Binding-site contacts:
Ligand atom C5 contacts residue GLN82 of chain 1.A at 4.2 Å.
Ligand atom C6 contacts residue ILE127 of chain 1.A at 4.5 Å (hydrophobic).
Ligand atom C6 contacts residue SER44 of chain 1.A at 4.4 Å.
Ligand atom C13 contacts residue TYR80 of chain 1.A at 3.6 Å (hydrophobic).
Ligand atom C11 contacts residue LYS116 of chain 1.A at 4.1 Å.
Ligand atom N2 contacts residue ASP41 of chain 1.A at 2.8 Å (salt-bridge).
Ligand atom N1 contacts residue ASP237 of chain 1.A at 2.6 Å (salt-bridge).
Ligand atom N2 contacts residue GLY239 of chain 1.A at 3.7 Å.
Ligand atom CL1 contacts residue TYR80 of chain 1.A at 3.4 Å.
Ligand atom C12 contacts residue PHE117 of chain 1.A at 3.6 Å (hydrophobic).
Ligand atom C1 contacts residue THR240 of chain 1.A at 3.8 Å.
Ligand atom C7 contacts residue ILE127 of chain 1.A at 3.8 Å (hydrophobic).
Ligand atom N2 contacts residue SER44 of chain 1.A at 4.4 Å.
Ligand atom CL1 contacts residue PHE117 of chain 1.A at 3.4 Å.
Ligand atom C13 contacts residue PHE117 of chain 1.A at 3.8 Å (hydrophobic).
Ligand atom CL1 contacts residue LYS84 of chain 1.A at 3.4 Å.
Ligand atom C12 contacts residue TYR80 of chain 1.A at 3.7 Å (hydrophobic).
Ligand atom C2 contacts residue GLY43 of chain 1.A at 4.2 Å.
Ligand atom N2 contacts residue ASP237 of chain 1.A at 3.1 Å (salt-bridge).
Ligand atom C2 contacts residue THR240 of chain 1.A at 4.4 Å.
Ligand atom C3 contacts residue ASP41 of chain 1.A at 4.2 Å.
Ligand atom N2 contacts residue GLY43 of chain 1.A at 3.8 Å.
Ligand atom C2 contacts residue ASP237 of chain 1.A at 3.5 Å.
Ligand atom C2 contacts residue GLY239 of chain 1.A at 4.4 Å.
Ligand atom C11 contacts residue GLN82 of chain 1.A at 4.2 Å.
Ligand atom C4 contacts residue TYR80 of chain 1.A at 3.7 Å (hydrophobic).
Ligand atom C1 contacts residue ASP237 of chain 1.A at 3.5 Å.
Ligand atom C6 contacts residue TYR80 of chain 1.A at 3.8 Å (hydrophobic).
Ligand atom C6 contacts residue ASP41 of chain 1.A at 3.5 Å.
Ligand atom C9 contacts residue GLY239 of chain 1.A at 4.3 Å.
Ligand atom C3 contacts residue TYR80 of chain 1.A at 4.4 Å (hydrophobic).
Ligand atom CL1 contacts residue TRP85 of chain 1.A at 4.4 Å.
Ligand atom CL1 contacts residue GLY83 of chain 1.A at 3.3 Å.
Ligand atom N1 contacts residue GLY43 of chain 1.A at 4.5 Å.
Ligand atom C11 contacts residue PHE117 of chain 1.A at 4.4 Å (hydrophobic).
Ligand atom C5 contacts residue TYR80 of chain 1.A at 4.3 Å (hydrophobic).
Ligand atom C10 contacts residue GLN82 of chain 1.A at 4.1 Å.
Ligand atom C7 contacts residue ASP41 of chain 1.A at 3.7 Å.
Ligand atom C2 contacts residue ASP41 of chain 1.A at 3.9 Å.
Ligand atom N1 contacts residue THR240 of chain 1.A at 3.5 Å (h-bond).

A small-molecule ligand and the protein it binds are described below.
Small molecule (SMILES): Nc1ncccc1CCc1cccc(Cl)c1

Sequence of chain 1.A:
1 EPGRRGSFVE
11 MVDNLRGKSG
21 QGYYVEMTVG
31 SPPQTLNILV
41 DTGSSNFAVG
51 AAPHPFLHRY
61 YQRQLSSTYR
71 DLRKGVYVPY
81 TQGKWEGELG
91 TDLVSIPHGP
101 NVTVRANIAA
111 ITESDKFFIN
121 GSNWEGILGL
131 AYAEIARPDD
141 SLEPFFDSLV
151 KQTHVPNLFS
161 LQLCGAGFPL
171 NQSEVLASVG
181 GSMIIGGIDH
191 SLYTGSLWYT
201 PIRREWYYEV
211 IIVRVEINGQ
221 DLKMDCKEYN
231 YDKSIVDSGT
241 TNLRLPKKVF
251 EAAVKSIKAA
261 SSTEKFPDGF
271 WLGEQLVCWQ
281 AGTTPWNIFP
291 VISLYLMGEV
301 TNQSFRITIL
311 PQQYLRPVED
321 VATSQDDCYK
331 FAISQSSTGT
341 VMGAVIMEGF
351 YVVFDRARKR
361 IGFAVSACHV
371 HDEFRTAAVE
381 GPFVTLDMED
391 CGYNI